Sequence of chain 1.A:
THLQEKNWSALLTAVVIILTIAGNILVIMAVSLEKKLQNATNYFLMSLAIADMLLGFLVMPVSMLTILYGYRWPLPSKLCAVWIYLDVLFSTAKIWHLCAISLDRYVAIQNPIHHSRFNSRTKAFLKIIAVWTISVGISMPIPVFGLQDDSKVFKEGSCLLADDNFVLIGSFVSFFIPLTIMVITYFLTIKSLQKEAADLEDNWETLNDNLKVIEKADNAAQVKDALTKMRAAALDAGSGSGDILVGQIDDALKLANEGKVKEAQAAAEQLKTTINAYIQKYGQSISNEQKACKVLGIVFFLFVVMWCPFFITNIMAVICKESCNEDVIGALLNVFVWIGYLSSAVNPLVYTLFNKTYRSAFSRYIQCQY

Binding-site contacts:
Ligand atom C2 contacts residue VAL138 of chain 1.A at 3.7 Å (hydrophobic).
Ligand atom C27 contacts residue PHE127 of chain 1.A at 3.5 Å (hydrophobic).
Ligand atom C24 contacts residue SER49 of chain 1.A at 4.2 Å.
Ligand atom C25 contacts residue PHE127 of chain 1.A at 4.1 Å (hydrophobic).
Ligand atom C24 contacts residue ILE130 of chain 1.A at 4.3 Å (hydrophobic).
Ligand atom C9 contacts residue TRP134 of chain 1.A at 4.5 Å (hydrophobic).
Ligand atom C22 contacts residue TRP134 of chain 1.A at 4.2 Å (hydrophobic).
Ligand atom C27 contacts residue ILE130 of chain 1.A at 3.7 Å (hydrophobic).
Ligand atom C1 contacts residue VAL138 of chain 1.A at 3.7 Å (hydrophobic).
Ligand atom C3 contacts residue VAL138 of chain 1.A at 4.0 Å (hydrophobic).
Ligand atom C4 contacts residue LEU91 of chain 1.A at 4.2 Å (hydrophobic).
Ligand atom C17 contacts residue TRP134 of chain 1.A at 3.7 Å (hydrophobic).
Ligand atom C20 contacts residue TRP134 of chain 1.A at 4.2 Å (hydrophobic).
Ligand atom C14 contacts residue TRP134 of chain 1.A at 4.2 Å (hydrophobic).
Ligand atom C13 contacts residue TRP134 of chain 1.A at 4.4 Å (hydrophobic).
Ligand atom C15 contacts residue LEU56 of chain 1.A at 4.3 Å (hydrophobic).
Ligand atom C7 contacts residue LEU56 of chain 1.A at 4.0 Å (hydrophobic).
Ligand atom C21 contacts residue TRP134 of chain 1.A at 3.9 Å (hydrophobic).
Ligand atom C27 contacts residue MET48 of chain 1.A at 3.6 Å (hydrophobic).
Ligand atom C3 contacts residue TYR87 of chain 1.A at 3.6 Å (hydrophobic).
Ligand atom O1 contacts residue LEU91 of chain 1.A at 4.2 Å.
Ligand atom C16 contacts residue TRP134 of chain 1.A at 4.2 Å (hydrophobic).
Ligand atom O1 contacts residue TYR87 of chain 1.A at 2.8 Å (h-bond).
Ligand atom C6 contacts residue PHE92 of chain 1.A at 4.4 Å (hydrophobic).
Ligand atom C26 contacts residue MET48 of chain 1.A at 3.7 Å (hydrophobic).
Ligand atom C12 contacts residue TRP134 of chain 1.A at 3.8 Å (hydrophobic).
Ligand atom C22 contacts residue SER49 of chain 1.A at 4.4 Å.
Ligand atom C27 contacts residue TYR45 of chain 1.A at 3.8 Å (hydrophobic).
Ligand atom C21 contacts residue ILE131 of chain 1.A at 3.9 Å (hydrophobic).
Ligand atom C3 contacts residue LEU91 of chain 1.A at 3.8 Å (hydrophobic).
Ligand atom C16 contacts residue ILE52 of chain 1.A at 3.4 Å (hydrophobic).
Ligand atom C26 contacts residue PHE127 of chain 1.A at 4.4 Å (hydrophobic).
Ligand atom C25 contacts residue MET48 of chain 1.A at 4.2 Å (hydrophobic).
Ligand atom C15 contacts residue ILE52 of chain 1.A at 3.6 Å (hydrophobic).
Ligand atom C2 contacts residue TYR87 of chain 1.A at 4.3 Å (hydrophobic).

A small-molecule ligand and the protein it binds are described below.
Small molecule (SMILES): CC(C)CCC[C@@H](C)[C@H]1CC[C@H]2[C@@H]3CC=C4C[C@@H](O)CC[C@]4(C)[C@H]3CC[C@]12C